Sequence of chain 1.C:
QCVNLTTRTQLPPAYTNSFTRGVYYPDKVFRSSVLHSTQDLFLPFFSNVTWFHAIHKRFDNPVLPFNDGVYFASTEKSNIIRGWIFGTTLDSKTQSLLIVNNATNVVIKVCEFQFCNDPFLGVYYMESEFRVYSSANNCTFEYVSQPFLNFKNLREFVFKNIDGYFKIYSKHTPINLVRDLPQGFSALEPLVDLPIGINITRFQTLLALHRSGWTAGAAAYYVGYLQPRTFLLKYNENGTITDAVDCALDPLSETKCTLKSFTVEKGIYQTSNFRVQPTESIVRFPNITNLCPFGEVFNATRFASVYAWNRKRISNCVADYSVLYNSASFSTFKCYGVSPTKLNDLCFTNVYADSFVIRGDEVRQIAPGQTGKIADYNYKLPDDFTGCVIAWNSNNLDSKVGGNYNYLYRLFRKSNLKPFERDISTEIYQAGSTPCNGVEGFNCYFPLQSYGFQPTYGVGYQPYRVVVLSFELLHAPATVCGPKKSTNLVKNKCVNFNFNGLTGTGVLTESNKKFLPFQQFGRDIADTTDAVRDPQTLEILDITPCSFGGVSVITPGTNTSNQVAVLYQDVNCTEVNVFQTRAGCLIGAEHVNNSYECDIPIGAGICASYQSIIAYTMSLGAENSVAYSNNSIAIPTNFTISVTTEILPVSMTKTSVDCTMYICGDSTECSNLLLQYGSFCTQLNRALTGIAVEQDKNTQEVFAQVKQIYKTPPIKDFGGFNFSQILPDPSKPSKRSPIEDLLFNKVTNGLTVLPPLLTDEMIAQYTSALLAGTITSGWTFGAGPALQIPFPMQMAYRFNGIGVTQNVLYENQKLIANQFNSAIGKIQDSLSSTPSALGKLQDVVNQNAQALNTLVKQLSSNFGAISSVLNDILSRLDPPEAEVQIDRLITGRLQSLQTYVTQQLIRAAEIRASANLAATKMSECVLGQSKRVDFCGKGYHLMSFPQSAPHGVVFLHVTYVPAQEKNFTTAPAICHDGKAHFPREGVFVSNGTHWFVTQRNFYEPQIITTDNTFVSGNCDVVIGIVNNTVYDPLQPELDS

Binding-site contacts:
Ligand atom C7 contacts residue ASN801 of chain 1.C at 3.6 Å.
Ligand atom O5 contacts residue ASN801 of chain 1.C at 2.3 Å (h-bond).
Ligand atom C5 contacts residue ASN801 of chain 1.C at 3.5 Å.
Ligand atom C2 contacts residue ASN801 of chain 1.C at 2.5 Å.
Ligand atom C3 contacts residue ASN801 of chain 1.C at 3.8 Å.
Ligand atom C5 contacts residue GLN804 of chain 1.C at 4.2 Å.
Ligand atom C8 contacts residue GLN804 of chain 1.C at 4.0 Å.
Ligand atom C1 contacts residue ASN801 of chain 1.C at 1.4 Å.
Ligand atom C1 contacts residue SER803 of chain 1.C at 3.6 Å.
Ligand atom C4 contacts residue ASN801 of chain 1.C at 4.2 Å.
Ligand atom O5 contacts residue SER803 of chain 1.C at 3.4 Å (h-bond).
Ligand atom O6 contacts residue GLN804 of chain 1.C at 4.2 Å.
Ligand atom N2 contacts residue ASN801 of chain 1.C at 3.0 Å (h-bond).
Ligand atom O7 contacts residue ASN801 of chain 1.C at 3.9 Å.
Ligand atom C5 contacts residue SER803 of chain 1.C at 3.3 Å.
Ligand atom C6 contacts residue SER803 of chain 1.C at 3.6 Å.
Ligand atom C6 contacts residue GLN804 of chain 1.C at 3.4 Å.

The protein below binds the small molecule below.
Small molecule (SMILES): CC(=O)N[C@H]1[C@H](O[C@H]2[C@H](O)[C@@H](NC(C)=O)CO[C@@H]2CO)O[C@H](CO)[C@@H](O)[C@@H]1O